Sequence of chain 1.D:
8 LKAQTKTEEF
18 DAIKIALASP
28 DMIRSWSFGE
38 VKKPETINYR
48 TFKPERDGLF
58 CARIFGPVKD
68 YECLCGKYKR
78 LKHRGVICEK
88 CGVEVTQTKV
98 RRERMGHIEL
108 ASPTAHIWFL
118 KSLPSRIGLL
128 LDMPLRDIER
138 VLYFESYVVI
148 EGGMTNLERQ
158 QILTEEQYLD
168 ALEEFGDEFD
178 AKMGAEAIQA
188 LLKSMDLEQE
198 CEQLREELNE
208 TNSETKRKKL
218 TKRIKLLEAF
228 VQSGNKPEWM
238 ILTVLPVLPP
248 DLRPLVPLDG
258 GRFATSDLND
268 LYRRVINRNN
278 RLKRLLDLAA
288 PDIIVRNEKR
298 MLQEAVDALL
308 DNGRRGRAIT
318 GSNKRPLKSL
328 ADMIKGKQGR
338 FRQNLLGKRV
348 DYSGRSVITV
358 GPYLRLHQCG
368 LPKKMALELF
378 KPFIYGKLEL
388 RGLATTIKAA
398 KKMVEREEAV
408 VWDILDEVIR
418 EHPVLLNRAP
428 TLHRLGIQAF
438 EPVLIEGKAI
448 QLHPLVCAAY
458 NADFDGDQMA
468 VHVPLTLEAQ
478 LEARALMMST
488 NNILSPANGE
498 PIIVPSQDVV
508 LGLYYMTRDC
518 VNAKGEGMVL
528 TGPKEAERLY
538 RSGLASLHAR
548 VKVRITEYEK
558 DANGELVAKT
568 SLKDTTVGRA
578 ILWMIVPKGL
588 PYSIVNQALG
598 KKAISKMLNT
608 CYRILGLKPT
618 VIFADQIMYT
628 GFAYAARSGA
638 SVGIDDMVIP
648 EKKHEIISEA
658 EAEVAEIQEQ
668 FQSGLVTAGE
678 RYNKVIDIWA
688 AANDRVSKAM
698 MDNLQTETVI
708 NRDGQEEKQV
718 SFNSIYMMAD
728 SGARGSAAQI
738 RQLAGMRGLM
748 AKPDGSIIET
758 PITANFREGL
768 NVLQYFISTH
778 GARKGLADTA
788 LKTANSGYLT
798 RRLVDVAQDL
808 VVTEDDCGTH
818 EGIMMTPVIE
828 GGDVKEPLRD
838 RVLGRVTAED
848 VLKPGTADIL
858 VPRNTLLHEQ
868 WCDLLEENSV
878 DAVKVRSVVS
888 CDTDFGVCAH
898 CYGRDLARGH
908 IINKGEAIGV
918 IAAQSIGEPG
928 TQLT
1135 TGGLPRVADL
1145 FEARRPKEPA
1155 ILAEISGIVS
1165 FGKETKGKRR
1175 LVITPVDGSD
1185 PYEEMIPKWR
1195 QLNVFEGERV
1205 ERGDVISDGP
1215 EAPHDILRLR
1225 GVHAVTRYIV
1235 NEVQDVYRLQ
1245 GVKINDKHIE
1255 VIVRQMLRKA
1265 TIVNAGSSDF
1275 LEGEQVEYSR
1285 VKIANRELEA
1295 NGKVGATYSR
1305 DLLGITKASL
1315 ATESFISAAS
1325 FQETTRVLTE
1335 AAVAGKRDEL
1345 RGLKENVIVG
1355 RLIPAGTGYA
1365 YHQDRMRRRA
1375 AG

This protein binds this small molecule.
Small molecule (SMILES): O/N=C(\Nc1ccccc1)c1cccc(C(F)(F)F)c1

Sequence of chain 1.C:
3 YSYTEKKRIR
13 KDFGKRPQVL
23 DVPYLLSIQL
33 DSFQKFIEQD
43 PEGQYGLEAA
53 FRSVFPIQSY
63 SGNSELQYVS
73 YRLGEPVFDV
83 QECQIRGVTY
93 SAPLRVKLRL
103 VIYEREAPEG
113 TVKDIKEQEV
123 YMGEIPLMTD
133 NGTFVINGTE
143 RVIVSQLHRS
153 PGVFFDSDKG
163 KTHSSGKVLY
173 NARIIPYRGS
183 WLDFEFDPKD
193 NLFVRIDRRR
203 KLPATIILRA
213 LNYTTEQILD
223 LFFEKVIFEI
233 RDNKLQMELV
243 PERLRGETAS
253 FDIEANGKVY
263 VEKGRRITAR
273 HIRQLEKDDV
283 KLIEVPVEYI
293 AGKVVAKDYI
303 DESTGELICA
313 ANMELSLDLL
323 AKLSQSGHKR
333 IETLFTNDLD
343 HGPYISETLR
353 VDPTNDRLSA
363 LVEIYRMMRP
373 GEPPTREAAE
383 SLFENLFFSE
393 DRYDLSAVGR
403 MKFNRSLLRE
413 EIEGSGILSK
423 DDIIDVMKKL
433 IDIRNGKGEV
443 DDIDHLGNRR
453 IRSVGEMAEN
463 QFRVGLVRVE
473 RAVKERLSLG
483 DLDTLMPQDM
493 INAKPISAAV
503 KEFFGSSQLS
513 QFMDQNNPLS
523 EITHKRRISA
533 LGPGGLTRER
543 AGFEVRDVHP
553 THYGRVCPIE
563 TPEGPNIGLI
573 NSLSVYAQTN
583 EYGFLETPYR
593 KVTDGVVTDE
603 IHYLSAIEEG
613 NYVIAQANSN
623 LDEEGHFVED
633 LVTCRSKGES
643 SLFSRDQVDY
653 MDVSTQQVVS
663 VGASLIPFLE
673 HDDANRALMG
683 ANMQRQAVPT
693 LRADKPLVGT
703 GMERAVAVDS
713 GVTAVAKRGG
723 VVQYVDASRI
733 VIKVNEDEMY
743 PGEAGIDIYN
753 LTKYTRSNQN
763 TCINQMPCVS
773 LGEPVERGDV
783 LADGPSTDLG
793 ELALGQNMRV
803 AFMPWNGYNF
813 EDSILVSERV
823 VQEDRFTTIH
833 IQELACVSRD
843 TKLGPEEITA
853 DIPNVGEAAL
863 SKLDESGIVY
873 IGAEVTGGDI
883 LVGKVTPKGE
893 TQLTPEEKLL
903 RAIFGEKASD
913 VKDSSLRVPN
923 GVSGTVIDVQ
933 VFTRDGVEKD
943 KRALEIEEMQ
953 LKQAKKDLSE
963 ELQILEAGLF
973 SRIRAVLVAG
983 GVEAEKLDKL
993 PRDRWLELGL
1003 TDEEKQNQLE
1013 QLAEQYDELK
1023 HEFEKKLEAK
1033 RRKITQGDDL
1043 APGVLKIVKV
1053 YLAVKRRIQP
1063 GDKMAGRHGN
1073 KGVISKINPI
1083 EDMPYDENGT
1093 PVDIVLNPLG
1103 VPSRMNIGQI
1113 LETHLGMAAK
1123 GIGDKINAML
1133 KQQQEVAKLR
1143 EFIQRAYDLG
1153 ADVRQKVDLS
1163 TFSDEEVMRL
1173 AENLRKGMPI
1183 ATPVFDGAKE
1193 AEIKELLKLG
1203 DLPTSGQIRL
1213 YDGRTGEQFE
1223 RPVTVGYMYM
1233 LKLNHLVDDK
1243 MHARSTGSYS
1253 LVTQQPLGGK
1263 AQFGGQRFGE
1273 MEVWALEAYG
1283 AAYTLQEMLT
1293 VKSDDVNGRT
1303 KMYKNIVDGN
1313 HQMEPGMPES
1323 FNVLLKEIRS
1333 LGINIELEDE

Binding-site contacts:
Ligand atom C06 contacts residue PRO552 of chain 1.C at 4.1 Å (hydrophobic).
Ligand atom C04 contacts residue SER642 of chain 1.C at 3.5 Å.
Ligand atom C12 contacts residue PRO750 of chain 1.D at 3.5 Å (hydrophobic).
Ligand atom C06 contacts residue PHE773 of chain 1.D at 4.1 Å (hydrophobic).
Ligand atom C13 contacts residue GLY640 of chain 1.C at 3.8 Å.
Ligand atom N07 contacts residue SER642 of chain 1.C at 2.9 Å (h-bond).
Ligand atom C03 contacts residue SER642 of chain 1.C at 3.5 Å.
Ligand atom C08 contacts residue ILE755 of chain 1.D at 4.0 Å (hydrophobic).
Ligand atom N19 contacts residue SER642 of chain 1.C at 4.2 Å.
Ligand atom C03 contacts residue LEU770 of chain 1.D at 3.8 Å (hydrophobic).
Ligand atom O20 contacts residue ILE755 of chain 1.D at 3.5 Å.
Ligand atom C15 contacts residue PRO750 of chain 1.D at 4.1 Å (hydrophobic).
Ligand atom C02 contacts residue ARG637 of chain 1.C at 4.0 Å.
Ligand atom C09 contacts residue GLY640 of chain 1.C at 4.2 Å.
Ligand atom F17 contacts residue PHE773 of chain 1.D at 3.8 Å.
Ligand atom C08 contacts residue SER642 of chain 1.C at 3.9 Å.
Ligand atom F17 contacts residue VAL550 of chain 1.C at 3.7 Å.
Ligand atom C13 contacts residue LYS749 of chain 1.D at 4.0 Å.
Ligand atom C02 contacts residue PHE773 of chain 1.D at 3.9 Å (hydrophobic).
Ligand atom F18 contacts residue ILE774 of chain 1.D at 3.8 Å.
Ligand atom F17 contacts residue PRO552 of chain 1.C at 4.1 Å.
Ligand atom C14 contacts residue GLY640 of chain 1.C at 3.3 Å.
Ligand atom C12 contacts residue PRO552 of chain 1.C at 3.6 Å (hydrophobic).
Ligand atom F18 contacts residue PHE773 of chain 1.D at 3.7 Å.
Ligand atom N19 contacts residue GLU641 of chain 1.C at 4.1 Å.
Ligand atom C02 contacts residue LEU770 of chain 1.D at 3.6 Å (hydrophobic).
Ligand atom C01 contacts residue ARG637 of chain 1.C at 3.8 Å.
Ligand atom F16 contacts residue HIS777 of chain 1.D at 3.5 Å.
Ligand atom C08 contacts residue GLU641 of chain 1.C at 4.1 Å.
Ligand atom C14 contacts residue LYS749 of chain 1.D at 4.0 Å.
Ligand atom O20 contacts residue SER642 of chain 1.C at 3.5 Å (h-bond).
Ligand atom N19 contacts residue ILE755 of chain 1.D at 3.3 Å.
Ligand atom C02 contacts residue TYR555 of chain 1.C at 4.1 Å (hydrophobic).
Ligand atom C13 contacts residue PRO552 of chain 1.C at 3.5 Å (hydrophobic).
Ligand atom C01 contacts residue PHE773 of chain 1.D at 3.8 Å (hydrophobic).
Ligand atom C12 contacts residue LYS749 of chain 1.D at 4.1 Å.
Ligand atom F16 contacts residue PRO750 of chain 1.D at 3.2 Å.
Ligand atom C01 contacts residue TYR555 of chain 1.C at 3.5 Å (hydrophobic).
Ligand atom N07 contacts residue GLU641 of chain 1.C at 4.0 Å.
Ligand atom C11 contacts residue PRO750 of chain 1.D at 4.1 Å (hydrophobic).